Sequence of chain 1.H:
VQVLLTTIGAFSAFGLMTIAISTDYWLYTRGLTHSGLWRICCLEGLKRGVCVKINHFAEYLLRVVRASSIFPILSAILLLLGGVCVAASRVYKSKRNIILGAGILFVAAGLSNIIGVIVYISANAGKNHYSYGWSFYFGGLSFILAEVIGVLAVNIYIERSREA

Binding-site contacts:
Ligand atom C13 contacts residue GLY191 of chain 1.H at 3.3 Å.
Ligand atom F3 contacts residue MET134 of chain 1.C at 3.0 Å.
Ligand atom C9 contacts residue PHE187 of chain 1.H at 3.6 Å (hydrophobic).
Ligand atom C13 contacts residue GLY190 of chain 1.H at 3.1 Å.
Ligand atom C3 contacts residue TYR130 of chain 1.C at 3.6 Å (hydrophobic).
Ligand atom C13 contacts residue VAL158 of chain 1.H at 3.1 Å (hydrophobic).
Ligand atom N1 contacts residue GLY190 of chain 1.H at 3.8 Å.
Ligand atom C9 contacts residue GLY190 of chain 1.H at 3.7 Å.
Ligand atom O2 contacts residue PHE187 of chain 1.H at 3.2 Å.
Ligand atom C8 contacts residue PHE187 of chain 1.H at 3.5 Å (hydrophobic).
Ligand atom O1 contacts residue ASN154 of chain 1.H at 2.7 Å (h-bond).
Ligand atom C10 contacts residue GLY191 of chain 1.H at 3.5 Å.
Ligand atom C5 contacts residue PHE187 of chain 1.H at 3.4 Å (hydrophobic).
Ligand atom O1 contacts residue GLY190 of chain 1.H at 3.2 Å.
Ligand atom F3 contacts residue CYS135 of chain 1.C at 3.7 Å.
Ligand atom O1 contacts residue MET17 of chain 1.H at 3.8 Å.
Ligand atom C8 contacts residue GLY191 of chain 1.H at 3.4 Å.
Ligand atom F2 contacts residue CYS135 of chain 1.C at 3.0 Å.
Ligand atom C7 contacts residue PHE187 of chain 1.H at 3.8 Å (hydrophobic).
Ligand atom O1 contacts residue VAL158 of chain 1.H at 3.6 Å.
Ligand atom N2 contacts residue GLY191 of chain 1.H at 2.8 Å (h-bond).
Ligand atom C9 contacts residue VAL158 of chain 1.H at 3.6 Å (hydrophobic).
Ligand atom N1 contacts residue ASN154 of chain 1.H at 3.0 Å (h-bond).
Ligand atom N2 contacts residue GLY190 of chain 1.H at 3.0 Å.
Ligand atom N2 contacts residue VAL158 of chain 1.H at 3.4 Å.
Ligand atom C14 contacts residue MET134 of chain 1.C at 3.8 Å (hydrophobic).
Ligand atom F1 contacts residue MET134 of chain 1.C at 3.5 Å.
Ligand atom C6 contacts residue PHE187 of chain 1.H at 3.7 Å (hydrophobic).
Ligand atom N2 contacts residue PHE187 of chain 1.H at 3.1 Å (h-bond).
Ligand atom C10 contacts residue VAL158 of chain 1.H at 3.4 Å (hydrophobic).
Ligand atom C11 contacts residue PHE138 of chain 1.C at 3.8 Å (hydrophobic).
Ligand atom CL1 contacts residue GLY191 of chain 1.H at 3.4 Å.
Ligand atom N1 contacts residue VAL158 of chain 1.H at 3.1 Å.
Ligand atom CL1 contacts residue PHE138 of chain 1.C at 3.7 Å.
Ligand atom F2 contacts residue VAL158 of chain 1.H at 3.6 Å.
Ligand atom F2 contacts residue ILE162 of chain 1.H at 3.5 Å.
Ligand atom C12 contacts residue PHE138 of chain 1.C at 3.6 Å (hydrophobic).
Ligand atom C13 contacts residue ASN154 of chain 1.H at 3.2 Å.
Ligand atom C9 contacts residue GLY191 of chain 1.H at 3.1 Å.
Ligand atom F1 contacts residue GLU131 of chain 1.C at 3.8 Å.

A protein and the small-molecule ligand that binds it are described below.
Small molecule (SMILES): Oc1nc2ccc(-c3c(Cl)cccc3OC(F)(F)F)cc2[nH]1

Sequence of chain 1.C:
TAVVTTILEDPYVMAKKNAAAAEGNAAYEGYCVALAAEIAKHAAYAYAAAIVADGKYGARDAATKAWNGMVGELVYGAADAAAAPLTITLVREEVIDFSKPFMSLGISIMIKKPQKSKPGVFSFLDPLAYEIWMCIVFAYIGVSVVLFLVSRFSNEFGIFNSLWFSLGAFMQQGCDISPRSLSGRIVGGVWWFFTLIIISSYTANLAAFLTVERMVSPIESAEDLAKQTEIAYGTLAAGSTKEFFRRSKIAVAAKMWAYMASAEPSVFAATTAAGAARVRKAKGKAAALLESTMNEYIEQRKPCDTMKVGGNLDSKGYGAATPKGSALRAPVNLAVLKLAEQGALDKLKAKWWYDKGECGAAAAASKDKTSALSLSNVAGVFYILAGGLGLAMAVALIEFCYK